This small molecule binds to this protein.
Small molecule (SMILES): CC(=O)N[C@@H]1[C@@H](O)[C@H](O)[C@@H](CO)O[C@H]1O

Sequence of chain 1.D:
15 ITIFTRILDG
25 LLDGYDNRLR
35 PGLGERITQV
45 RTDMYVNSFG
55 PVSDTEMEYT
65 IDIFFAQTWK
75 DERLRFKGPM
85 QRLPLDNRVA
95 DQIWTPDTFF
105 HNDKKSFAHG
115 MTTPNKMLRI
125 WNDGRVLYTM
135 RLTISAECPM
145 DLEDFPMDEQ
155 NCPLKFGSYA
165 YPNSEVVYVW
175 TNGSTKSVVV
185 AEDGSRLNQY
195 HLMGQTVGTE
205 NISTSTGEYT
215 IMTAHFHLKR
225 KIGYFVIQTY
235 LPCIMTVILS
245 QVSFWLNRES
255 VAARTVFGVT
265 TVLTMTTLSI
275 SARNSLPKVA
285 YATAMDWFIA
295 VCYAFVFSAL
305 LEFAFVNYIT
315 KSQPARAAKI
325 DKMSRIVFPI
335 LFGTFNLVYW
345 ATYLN

Binding-site contacts:
Ligand atom C3 contacts residue ASN205 of chain 1.D at 4.0 Å.
Ligand atom N2 contacts residue ASN205 of chain 1.D at 3.3 Å (h-bond).
Ligand atom C7 contacts residue ASN205 of chain 1.D at 4.3 Å.
Ligand atom C4 contacts residue ASN205 of chain 1.D at 4.3 Å.
Ligand atom O5 contacts residue ASN205 of chain 1.D at 2.2 Å (h-bond).
Ligand atom C2 contacts residue ASN205 of chain 1.D at 2.8 Å.
Ligand atom C5 contacts residue ASN205 of chain 1.D at 3.5 Å.
Ligand atom C1 contacts residue ASN205 of chain 1.D at 1.5 Å.